Sequence of chain 1.B:
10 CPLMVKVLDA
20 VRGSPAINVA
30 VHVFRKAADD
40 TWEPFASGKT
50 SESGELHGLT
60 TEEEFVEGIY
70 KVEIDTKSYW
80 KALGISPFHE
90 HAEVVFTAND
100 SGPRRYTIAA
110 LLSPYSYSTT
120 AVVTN

Sequence of chain 2.B:
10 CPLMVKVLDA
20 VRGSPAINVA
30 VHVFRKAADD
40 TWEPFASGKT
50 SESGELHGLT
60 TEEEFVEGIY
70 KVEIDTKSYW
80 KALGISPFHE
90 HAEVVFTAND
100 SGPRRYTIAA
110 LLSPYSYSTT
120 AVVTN

This protein binds this small molecule.
Small molecule (SMILES): Oc1c(Cl)cc(-c2cc(Cl)c(O)c(Cl)c2)cc1Cl

Binding-site contacts:
Ligand atom O1 contacts residue LYS15 of chain 2.B at 2.7 Å (salt-bridge).
Ligand atom O1' contacts residue SER117 of chain 2.B at 2.8 Å (h-bond).
Ligand atom C6' contacts residue PCQ1 of chain 2.D at 0.0 Å.
Ligand atom C6 contacts residue LEU17 of chain 2.B at 3.5 Å (hydrophobic).
Ligand atom CL1 contacts residue LYS15 of chain 1.B at 3.8 Å.
Ligand atom CL3 contacts residue THR118 of chain 2.B at 3.6 Å.
Ligand atom O1' contacts residue SER117 of chain 1.B at 2.8 Å (h-bond).
Ligand atom C4' contacts residue LEU110 of chain 1.B at 3.8 Å (hydrophobic).
Ligand atom CL4 contacts residue THR118 of chain 1.B at 3.6 Å.
Ligand atom C2' contacts residue PCQ1 of chain 2.D at 0.0 Å.
Ligand atom C6 contacts residue PCQ1 of chain 2.D at 0.0 Å.
Ligand atom C4 contacts residue LYS15 of chain 2.B at 3.6 Å.
Ligand atom CL3 contacts residue SER117 of chain 2.B at 3.3 Å.
Ligand atom C1' contacts residue PCQ1 of chain 2.D at 0.0 Å.
Ligand atom CL4 contacts residue PCQ1 of chain 2.D at 0.0 Å.
Ligand atom CL4 contacts residue SER117 of chain 1.B at 3.3 Å.
Ligand atom C2 contacts residue PCQ1 of chain 2.D at 0.0 Å.
Ligand atom C4' contacts residue PCQ1 of chain 2.D at 0.0 Å.
Ligand atom CL3 contacts residue PCQ1 of chain 2.D at 0.0 Å.
Ligand atom C4 contacts residue LYS15 of chain 1.B at 3.6 Å.
Ligand atom C3' contacts residue PCQ1 of chain 2.D at 0.0 Å.
Ligand atom C5 contacts residue PCQ1 of chain 2.D at 0.0 Å.
Ligand atom C4 contacts residue PCQ1 of chain 2.D at 0.0 Å.
Ligand atom O1 contacts residue LYS15 of chain 1.B at 2.7 Å (salt-bridge).
Ligand atom O1' contacts residue PCQ1 of chain 2.D at 0.0 Å (h-bond).
Ligand atom C1 contacts residue PCQ1 of chain 2.D at 0.0 Å.
Ligand atom C5' contacts residue PCQ1 of chain 2.D at 0.0 Å.
Ligand atom C4' contacts residue LEU110 of chain 2.B at 3.8 Å (hydrophobic).
Ligand atom O1' contacts residue LEU110 of chain 1.B at 3.6 Å.
Ligand atom O1' contacts residue LEU110 of chain 2.B at 3.6 Å.
Ligand atom O1 contacts residue PCQ1 of chain 2.D at 0.0 Å (h-bond).
Ligand atom C3 contacts residue PCQ1 of chain 2.D at 0.0 Å.
Ligand atom CL2 contacts residue PCQ1 of chain 2.D at 0.0 Å.
Ligand atom C2 contacts residue LEU17 of chain 1.B at 3.5 Å (hydrophobic).
Ligand atom C4' contacts residue SER117 of chain 1.B at 3.7 Å.
Ligand atom C4' contacts residue SER117 of chain 2.B at 3.7 Å.
Ligand atom C6 contacts residue ALA108 of chain 1.B at 3.7 Å (hydrophobic).
Ligand atom CL1 contacts residue PCQ1 of chain 2.D at 0.0 Å.
Ligand atom CL2 contacts residue LYS15 of chain 2.B at 3.8 Å.
Ligand atom C2 contacts residue ALA108 of chain 2.B at 3.7 Å (hydrophobic).